Binding-site contacts:
Ligand atom O contacts residue ILE23 of chain 1.A at 2.8 Å (h-bond).
Ligand atom CA contacts residue THR225 of chain 1.A at 4.0 Å.
Ligand atom CA contacts residue TRP174 of chain 1.A at 3.8 Å (hydrophobic).
Ligand atom CF contacts residue ILE17 of chain 1.A at 3.9 Å (hydrophobic).
Ligand atom CB contacts residue TRP221 of chain 1.A at 4.0 Å (hydrophobic).
Ligand atom OXT contacts residue GLY22 of chain 1.A at 2.7 Å (h-bond).
Ligand atom N contacts residue TRP174 of chain 1.A at 4.5 Å.
Ligand atom CF contacts residue TRP68 of chain 1.A at 3.7 Å (hydrophobic).
Ligand atom C contacts residue TRP174 of chain 1.A at 4.4 Å (hydrophobic).
Ligand atom CF contacts residue ILE23 of chain 1.A at 4.4 Å (hydrophobic).
Ligand atom O contacts residue SER21 of chain 1.A at 4.0 Å.
Ligand atom CE contacts residue TRP68 of chain 1.A at 4.1 Å (hydrophobic).
Ligand atom C contacts residue THR225 of chain 1.A at 3.4 Å.
Ligand atom CG contacts residue GLU177 of chain 1.A at 4.0 Å.
Ligand atom CE contacts residue TRP221 of chain 1.A at 3.5 Å (hydrophobic).
Ligand atom C contacts residue ILE23 of chain 1.A at 3.8 Å (hydrophobic).
Ligand atom OXT contacts residue TRP174 of chain 1.A at 4.4 Å.
Ligand atom N contacts residue TRP221 of chain 1.A at 4.5 Å.
Ligand atom C contacts residue SER21 of chain 1.A at 4.0 Å.
Ligand atom CG contacts residue TRP221 of chain 1.A at 3.5 Å (hydrophobic).
Ligand atom O contacts residue THR225 of chain 1.A at 3.6 Å.
Ligand atom C contacts residue GLY22 of chain 1.A at 3.5 Å.
Ligand atom CD contacts residue TRP68 of chain 1.A at 4.2 Å (hydrophobic).
Ligand atom OXT contacts residue THR225 of chain 1.A at 3.3 Å.
Ligand atom CF contacts residue TRP174 of chain 1.A at 4.2 Å (hydrophobic).
Ligand atom O contacts residue GLY22 of chain 1.A at 3.4 Å (h-bond).
Ligand atom CD contacts residue TRP174 of chain 1.A at 4.0 Å (hydrophobic).
Ligand atom CB contacts residue THR225 of chain 1.A at 3.5 Å.
Ligand atom OXT contacts residue ILE23 of chain 1.A at 3.9 Å.
Ligand atom CD contacts residue TRP221 of chain 1.A at 3.9 Å (hydrophobic).
Ligand atom CE contacts residue THR225 of chain 1.A at 4.3 Å.
Ligand atom CG contacts residue TRP174 of chain 1.A at 3.6 Å (hydrophobic).
Ligand atom CB contacts residue TRP174 of chain 1.A at 3.9 Å (hydrophobic).
Ligand atom OXT contacts residue SER21 of chain 1.A at 3.7 Å.

Sequence of chain 1.A:
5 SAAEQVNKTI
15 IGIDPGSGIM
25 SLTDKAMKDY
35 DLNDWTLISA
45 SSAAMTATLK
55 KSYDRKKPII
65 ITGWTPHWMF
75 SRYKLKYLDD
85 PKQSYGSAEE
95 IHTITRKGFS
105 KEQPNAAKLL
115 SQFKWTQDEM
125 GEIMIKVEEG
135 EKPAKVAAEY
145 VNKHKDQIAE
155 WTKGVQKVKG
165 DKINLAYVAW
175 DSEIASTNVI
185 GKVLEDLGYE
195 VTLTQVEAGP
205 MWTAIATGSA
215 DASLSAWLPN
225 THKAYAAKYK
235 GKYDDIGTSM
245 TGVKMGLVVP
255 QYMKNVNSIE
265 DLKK

This small molecule binds to this protein.
Small molecule (SMILES): C[N+]1(C)CCC[C@H]1C(=O)O